Sequence of chain 1.B:
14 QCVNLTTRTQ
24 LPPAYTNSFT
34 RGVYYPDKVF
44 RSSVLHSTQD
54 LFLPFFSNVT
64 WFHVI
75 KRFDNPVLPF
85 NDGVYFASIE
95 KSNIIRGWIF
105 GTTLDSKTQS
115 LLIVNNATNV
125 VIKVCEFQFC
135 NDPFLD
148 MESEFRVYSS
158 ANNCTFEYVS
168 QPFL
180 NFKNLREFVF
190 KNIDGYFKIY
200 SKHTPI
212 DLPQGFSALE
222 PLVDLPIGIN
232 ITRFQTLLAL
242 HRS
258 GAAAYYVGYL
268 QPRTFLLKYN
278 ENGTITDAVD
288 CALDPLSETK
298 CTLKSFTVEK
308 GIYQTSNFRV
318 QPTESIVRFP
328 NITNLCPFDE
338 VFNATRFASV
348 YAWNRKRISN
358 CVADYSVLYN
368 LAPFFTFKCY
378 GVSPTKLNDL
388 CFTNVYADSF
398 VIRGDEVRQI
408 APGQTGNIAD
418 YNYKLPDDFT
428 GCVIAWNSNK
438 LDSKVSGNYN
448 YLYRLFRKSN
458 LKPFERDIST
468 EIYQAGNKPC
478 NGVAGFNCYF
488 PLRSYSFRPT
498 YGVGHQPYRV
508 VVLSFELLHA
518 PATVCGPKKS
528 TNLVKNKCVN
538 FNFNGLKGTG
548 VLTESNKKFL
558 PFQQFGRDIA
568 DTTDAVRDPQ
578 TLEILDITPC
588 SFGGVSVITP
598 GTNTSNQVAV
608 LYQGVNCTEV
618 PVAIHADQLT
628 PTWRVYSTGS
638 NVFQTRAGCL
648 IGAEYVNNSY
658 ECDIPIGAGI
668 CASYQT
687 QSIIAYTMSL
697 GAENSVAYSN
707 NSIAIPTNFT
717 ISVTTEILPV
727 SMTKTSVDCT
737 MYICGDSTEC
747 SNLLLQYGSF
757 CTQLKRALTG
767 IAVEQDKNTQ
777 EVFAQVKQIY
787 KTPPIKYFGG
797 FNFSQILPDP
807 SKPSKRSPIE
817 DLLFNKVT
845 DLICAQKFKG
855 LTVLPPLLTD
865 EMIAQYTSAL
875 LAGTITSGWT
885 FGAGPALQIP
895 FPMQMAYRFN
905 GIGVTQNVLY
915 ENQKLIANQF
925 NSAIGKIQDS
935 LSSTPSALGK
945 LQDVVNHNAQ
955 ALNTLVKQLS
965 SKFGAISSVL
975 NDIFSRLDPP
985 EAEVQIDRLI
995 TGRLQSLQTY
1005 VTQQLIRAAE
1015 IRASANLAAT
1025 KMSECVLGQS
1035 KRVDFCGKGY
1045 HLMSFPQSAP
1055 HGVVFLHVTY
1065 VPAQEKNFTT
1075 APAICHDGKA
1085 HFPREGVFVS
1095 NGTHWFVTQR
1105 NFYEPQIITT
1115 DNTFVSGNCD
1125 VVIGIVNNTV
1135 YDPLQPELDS

This protein binds this small molecule.
Small molecule (SMILES): CC(=O)N[C@H]1[C@H](O[C@H]2[C@H](O)[C@@H](NC(C)=O)CO[C@@H]2CO)O[C@H](CO)[C@@H](O)[C@@H]1O

Binding-site contacts:
Ligand atom C5 contacts residue ASN1095 of chain 1.B at 3.7 Å.
Ligand atom O4 contacts residue ASN1095 of chain 1.B at 4.2 Å.
Ligand atom C8 contacts residue THR1097 of chain 1.B at 3.6 Å.
Ligand atom C5 contacts residue PHE1100 of chain 1.B at 4.0 Å (hydrophobic).
Ligand atom C8 contacts residue PHE1100 of chain 1.B at 4.2 Å (hydrophobic).
Ligand atom C2 contacts residue ASN1095 of chain 1.B at 2.5 Å.
Ligand atom C8 contacts residue HIS1098 of chain 1.B at 4.2 Å.
Ligand atom O5 contacts residue PHE1100 of chain 1.B at 3.4 Å.
Ligand atom N2 contacts residue ASN1095 of chain 1.B at 2.9 Å (h-bond).
Ligand atom O6 contacts residue PHE1100 of chain 1.B at 3.4 Å.
Ligand atom C4 contacts residue ASN1095 of chain 1.B at 4.1 Å.
Ligand atom O6 contacts residue TYR1107 of chain 1.B at 3.9 Å.
Ligand atom C6 contacts residue PHE1100 of chain 1.B at 4.3 Å (hydrophobic).
Ligand atom C3 contacts residue ASN1095 of chain 1.B at 3.8 Å.
Ligand atom C1 contacts residue HIS1098 of chain 1.B at 4.3 Å.
Ligand atom C1 contacts residue ASN1095 of chain 1.B at 1.4 Å.
Ligand atom C7 contacts residue HIS1098 of chain 1.B at 4.1 Å.
Ligand atom N2 contacts residue THR1097 of chain 1.B at 4.1 Å.
Ligand atom C1 contacts residue PHE1100 of chain 1.B at 4.3 Å (hydrophobic).
Ligand atom C8 contacts residue ASN1095 of chain 1.B at 4.5 Å.
Ligand atom O7 contacts residue HIS1098 of chain 1.B at 3.7 Å.
Ligand atom O6 contacts residue PRO1109 of chain 1.B at 3.9 Å.
Ligand atom C7 contacts residue ASN1095 of chain 1.B at 3.4 Å.
Ligand atom O7 contacts residue THR1097 of chain 1.B at 4.5 Å.
Ligand atom O5 contacts residue ASN1095 of chain 1.B at 2.4 Å (h-bond).
Ligand atom O7 contacts residue ASN1095 of chain 1.B at 3.6 Å (h-bond).
Ligand atom C7 contacts residue THR1097 of chain 1.B at 3.9 Å.